A protein and the small-molecule ligand that binds it are described below.
Small molecule (SMILES): N[C@H]1C(C(=O)O)=CC=C[C@@H]1O

Sequence of chain 1.B:
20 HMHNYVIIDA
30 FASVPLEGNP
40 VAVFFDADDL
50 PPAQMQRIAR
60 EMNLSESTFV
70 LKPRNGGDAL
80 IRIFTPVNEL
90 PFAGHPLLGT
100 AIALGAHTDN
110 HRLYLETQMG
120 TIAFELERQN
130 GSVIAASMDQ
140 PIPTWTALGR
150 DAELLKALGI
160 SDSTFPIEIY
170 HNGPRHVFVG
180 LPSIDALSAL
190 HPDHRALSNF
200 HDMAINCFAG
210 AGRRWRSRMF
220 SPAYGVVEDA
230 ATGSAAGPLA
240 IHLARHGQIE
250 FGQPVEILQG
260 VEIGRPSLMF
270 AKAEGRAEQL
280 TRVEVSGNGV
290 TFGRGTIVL

Binding-site contacts:
Ligand atom O3' contacts residue VAL225 of chain 1.B at 3.8 Å.
Ligand atom O2 contacts residue GLY93 of chain 1.B at 2.9 Å (h-bond).
Ligand atom C6 contacts residue SER233 of chain 1.B at 3.5 Å.
Ligand atom N2 contacts residue ASP228 of chain 1.B at 2.8 Å (salt-bridge).
Ligand atom C contacts residue THR231 of chain 1.B at 3.8 Å.
Ligand atom C5 contacts residue LEU89 of chain 1.B at 3.7 Å (hydrophobic).
Ligand atom C4 contacts residue TYR223 of chain 1.B at 3.8 Å (hydrophobic).
Ligand atom O3' contacts residue MET218 of chain 1.B at 3.5 Å.
Ligand atom C contacts residue GLY232 of chain 1.B at 3.5 Å.
Ligand atom O1 contacts residue HIS94 of chain 1.B at 3.2 Å (h-bond).
Ligand atom C contacts residue SER233 of chain 1.B at 3.6 Å.
Ligand atom C6 contacts residue GLU65 of chain 1.B at 3.6 Å.
Ligand atom C2 contacts residue ASP228 of chain 1.B at 3.2 Å.
Ligand atom C4 contacts residue MET218 of chain 1.B at 3.4 Å (hydrophobic).
Ligand atom N2 contacts residue ASN38 of chain 1.B at 3.7 Å.
Ligand atom C3 contacts residue GLU65 of chain 1.B at 2.7 Å.
Ligand atom O1 contacts residue ALA230 of chain 1.B at 3.5 Å (h-bond).
Ligand atom O3' contacts residue ASP228 of chain 1.B at 3.2 Å.
Ligand atom C1 contacts residue GLU65 of chain 1.B at 3.4 Å.
Ligand atom N2 contacts residue GLU65 of chain 1.B at 3.1 Å (salt-bridge).
Ligand atom O1 contacts residue PRO95 of chain 1.B at 3.5 Å.
Ligand atom O1 contacts residue GLY232 of chain 1.B at 3.1 Å (h-bond).
Ligand atom O2 contacts residue GLY232 of chain 1.B at 3.4 Å (h-bond).
Ligand atom O1 contacts residue THR231 of chain 1.B at 3.6 Å.
Ligand atom N2 contacts residue HIS94 of chain 1.B at 2.9 Å (h-bond).
Ligand atom N2 contacts residue ALA230 of chain 1.B at 3.4 Å (h-bond).
Ligand atom C3 contacts residue MET218 of chain 1.B at 3.9 Å (hydrophobic).
Ligand atom C2 contacts residue GLU65 of chain 1.B at 3.4 Å.
Ligand atom O2 contacts residue THR231 of chain 1.B at 4.0 Å.
Ligand atom O3' contacts residue SER64 of chain 1.B at 3.8 Å.
Ligand atom C4 contacts residue GLU65 of chain 1.B at 3.3 Å.
Ligand atom O2 contacts residue SER233 of chain 1.B at 2.6 Å (h-bond).
Ligand atom C5 contacts residue TYR223 of chain 1.B at 3.8 Å (hydrophobic).
Ligand atom O2 contacts residue ALA92 of chain 1.B at 3.6 Å.
Ligand atom C3 contacts residue ASP228 of chain 1.B at 3.8 Å.
Ligand atom C5 contacts residue GLU65 of chain 1.B at 3.5 Å.
Ligand atom C contacts residue GLY93 of chain 1.B at 3.7 Å.
Ligand atom O1 contacts residue GLY93 of chain 1.B at 3.9 Å.
Ligand atom O3' contacts residue GLU65 of chain 1.B at 3.7 Å.
Ligand atom C contacts residue ALA92 of chain 1.B at 3.9 Å (hydrophobic).